Binding-site contacts:
Ligand atom F10 contacts residue PHE149 of chain 1.A at 3.4 Å.
Ligand atom O25 contacts residue GLY150 of chain 1.A at 3.2 Å.
Ligand atom F12 contacts residue PHE149 of chain 1.A at 3.2 Å.
Ligand atom O32 contacts residue LYS37 of chain 1.A at 3.4 Å (salt-bridge).
Ligand atom C3 contacts residue ASP148 of chain 1.A at 3.7 Å.
Ligand atom O32 contacts residue ANP1 of chain 1.B at 2.7 Å (h-bond).
Ligand atom C7 contacts residue ILE156 of chain 1.A at 3.6 Å (hydrophobic).
Ligand atom C17 contacts residue MET83 of chain 1.A at 3.7 Å (hydrophobic).
Ligand atom C9 contacts residue LEU155 of chain 1.A at 3.6 Å (hydrophobic).
Ligand atom N2 contacts residue ILE81 of chain 1.A at 3.5 Å.
Ligand atom F19 contacts residue LYS37 of chain 1.A at 3.6 Å.
Ligand atom C23 contacts residue ARG129 of chain 1.A at 3.3 Å.
Ligand atom I16 contacts residue VAL67 of chain 1.A at 3.6 Å.
Ligand atom O25 contacts residue ILE156 of chain 1.A at 3.6 Å.
Ligand atom N8 contacts residue ILE156 of chain 1.A at 3.5 Å.
Ligand atom O27 contacts residue ASP148 of chain 1.A at 3.3 Å (salt-bridge).
Ligand atom C18 contacts residue ASP148 of chain 1.A at 3.4 Å.
Ligand atom F10 contacts residue SER152 of chain 1.A at 3.4 Å.
Ligand atom C11 contacts residue PHE149 of chain 1.A at 3.3 Å (hydrophobic).
Ligand atom C9 contacts residue PHE149 of chain 1.A at 3.4 Å (hydrophobic).
Ligand atom O29 contacts residue ASP148 of chain 1.A at 3.4 Å (salt-bridge).
Ligand atom C26 contacts residue LYS37 of chain 1.A at 3.6 Å.
Ligand atom C22 contacts residue ASN161 of chain 1.A at 3.4 Å.
Ligand atom C24 contacts residue HIS128 of chain 1.A at 3.6 Å.
Ligand atom C24 contacts residue GLY150 of chain 1.A at 3.7 Å.
Ligand atom F10 contacts residue GLY150 of chain 1.A at 3.6 Å.
Ligand atom O27 contacts residue LYS37 of chain 1.A at 2.8 Å (salt-bridge).
Ligand atom O29 contacts residue LYS37 of chain 1.A at 3.0 Å (salt-bridge).
Ligand atom F19 contacts residue ILE81 of chain 1.A at 3.3 Å.
Ligand atom O29 contacts residue ANP1 of chain 1.B at 3.6 Å.
Ligand atom F12 contacts residue LEU55 of chain 1.A at 3.5 Å.
Ligand atom C30 contacts residue ANP1 of chain 1.B at 3.7 Å.
Ligand atom F19 contacts residue ASP148 of chain 1.A at 3.3 Å.
Ligand atom C14 contacts residue ASP148 of chain 1.A at 3.6 Å.
Ligand atom C13 contacts residue ASP148 of chain 1.A at 3.6 Å.
Ligand atom F12 contacts residue VAL151 of chain 1.A at 3.2 Å.
Ligand atom C14 contacts residue LEU58 of chain 1.A at 3.6 Å (hydrophobic).
Ligand atom F10 contacts residue VAL151 of chain 1.A at 3.4 Å.
Ligand atom C18 contacts residue ILE81 of chain 1.A at 3.6 Å (hydrophobic).
Ligand atom O32 contacts residue GLY20 of chain 1.A at 3.4 Å (h-bond).

A small-molecule ligand and the protein it binds are described below.
Small molecule (SMILES): O=C(NOCCO)c1cc(CN2OCCCC2=O)c(F)c(F)c1Nc1ccc(I)cc1F

Sequence of chain 1.A:
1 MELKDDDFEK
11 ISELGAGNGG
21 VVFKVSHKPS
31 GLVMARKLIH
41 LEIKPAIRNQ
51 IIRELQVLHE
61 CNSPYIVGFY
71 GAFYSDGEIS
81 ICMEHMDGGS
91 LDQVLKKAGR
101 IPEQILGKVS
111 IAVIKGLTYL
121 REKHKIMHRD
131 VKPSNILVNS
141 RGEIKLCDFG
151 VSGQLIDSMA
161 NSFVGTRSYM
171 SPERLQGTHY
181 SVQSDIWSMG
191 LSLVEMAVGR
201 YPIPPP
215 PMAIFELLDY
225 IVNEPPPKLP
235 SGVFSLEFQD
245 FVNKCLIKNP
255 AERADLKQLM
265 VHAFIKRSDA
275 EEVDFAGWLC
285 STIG